A small-molecule ligand and the protein it binds are described below.
Small molecule (SMILES): Cc1cc(CCCOc2c(C)cc(-c3noc(C(F)(F)F)n3)cc2C)on1

Sequence of chain 50.C:
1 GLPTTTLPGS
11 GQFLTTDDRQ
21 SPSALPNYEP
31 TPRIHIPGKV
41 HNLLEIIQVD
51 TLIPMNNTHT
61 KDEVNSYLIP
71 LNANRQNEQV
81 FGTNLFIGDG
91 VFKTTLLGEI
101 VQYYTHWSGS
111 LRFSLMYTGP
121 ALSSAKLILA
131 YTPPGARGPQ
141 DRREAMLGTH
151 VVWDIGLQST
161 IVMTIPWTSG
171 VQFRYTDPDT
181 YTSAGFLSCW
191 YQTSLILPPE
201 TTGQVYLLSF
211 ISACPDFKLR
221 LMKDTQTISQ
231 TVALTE

Sequence of chain 46.C:
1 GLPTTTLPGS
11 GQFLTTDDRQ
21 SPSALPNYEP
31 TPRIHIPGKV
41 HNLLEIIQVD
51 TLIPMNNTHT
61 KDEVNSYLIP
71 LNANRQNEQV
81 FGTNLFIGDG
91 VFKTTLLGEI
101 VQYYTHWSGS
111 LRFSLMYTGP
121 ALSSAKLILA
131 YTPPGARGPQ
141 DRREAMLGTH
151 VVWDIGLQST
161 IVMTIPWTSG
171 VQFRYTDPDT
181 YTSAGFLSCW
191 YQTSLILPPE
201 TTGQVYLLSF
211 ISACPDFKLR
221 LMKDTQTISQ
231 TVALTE

Binding-site contacts:
Ligand atom C1C contacts residue TYR128 of chain 50.A at 3.5 Å (hydrophobic).
Ligand atom C3C contacts residue TYR128 of chain 50.A at 3.3 Å (hydrophobic).
Ligand atom CM2 contacts residue MET224 of chain 50.A at 3.5 Å (hydrophobic).
Ligand atom CM6 contacts residue LEU25 of chain 50.C at 3.8 Å (hydrophobic).
Ligand atom F1 contacts residue PHE186 of chain 50.A at 3.8 Å.
Ligand atom C4 contacts residue TYR197 of chain 50.A at 3.4 Å (hydrophobic).
Ligand atom CM6 contacts residue TYR152 of chain 50.A at 3.4 Å (hydrophobic).
Ligand atom C6B contacts residue TYR152 of chain 50.A at 3.6 Å (hydrophobic).
Ligand atom F1 contacts residue MET224 of chain 50.A at 3.6 Å.
Ligand atom F3 contacts residue SER175 of chain 50.A at 2.8 Å.
Ligand atom O1A contacts residue ALA24 of chain 50.C at 3.3 Å.
Ligand atom C3B contacts residue MET224 of chain 50.A at 3.6 Å (hydrophobic).
Ligand atom C5B contacts residue TYR152 of chain 50.A at 3.5 Å (hydrophobic).
Ligand atom O1A contacts residue PRO174 of chain 50.A at 3.5 Å.
Ligand atom CM4 contacts residue ALA150 of chain 50.A at 3.6 Å (hydrophobic).
Ligand atom F3 contacts residue TYR152 of chain 50.A at 3.6 Å.
Ligand atom N3A contacts residue PHE186 of chain 50.A at 3.4 Å.
Ligand atom N1A contacts residue PRO174 of chain 50.A at 3.5 Å.
Ligand atom F3 contacts residue MET151 of chain 50.A at 3.7 Å.
Ligand atom N3A contacts residue TYR152 of chain 50.A at 3.8 Å.
Ligand atom C2C contacts residue ILE104 of chain 50.A at 3.8 Å (hydrophobic).
Ligand atom C3A contacts residue PHE186 of chain 50.A at 3.7 Å (hydrophobic).
Ligand atom F3 contacts residue PRO174 of chain 50.A at 2.9 Å.
Ligand atom CM2 contacts residue ILE104 of chain 50.A at 3.6 Å (hydrophobic).
Ligand atom F2 contacts residue VAL176 of chain 50.A at 2.7 Å.
Ligand atom C2A contacts residue TYR152 of chain 50.A at 3.7 Å (hydrophobic).
Ligand atom O1 contacts residue MET221 of chain 50.A at 3.7 Å.
Ligand atom CM4 contacts residue VAL176 of chain 50.A at 3.8 Å (hydrophobic).
Ligand atom F3 contacts residue VAL176 of chain 50.A at 3.6 Å.
Ligand atom F1 contacts residue ALA150 of chain 50.A at 3.8 Å.
Ligand atom C3 contacts residue LEU106 of chain 50.A at 3.8 Å (hydrophobic).
Ligand atom C1C contacts residue TYR197 of chain 50.A at 3.5 Å (hydrophobic).
Ligand atom N1A contacts residue ALA24 of chain 50.C at 3.2 Å.
Ligand atom CM3 contacts residue ASN219 of chain 50.A at 3.8 Å.
Ligand atom CM2 contacts residue TYR128 of chain 50.A at 3.4 Å (hydrophobic).
Ligand atom C2C contacts residue TYR128 of chain 50.A at 3.2 Å (hydrophobic).
Ligand atom CM6 contacts residue VAL188 of chain 50.A at 3.8 Å (hydrophobic).
Ligand atom C2B contacts residue ILE104 of chain 50.A at 3.8 Å (hydrophobic).
Ligand atom F3 contacts residue ALA150 of chain 50.A at 2.7 Å.
Ligand atom C2A contacts residue PHE186 of chain 50.A at 3.5 Å (hydrophobic).

Sequence of chain 50.A:
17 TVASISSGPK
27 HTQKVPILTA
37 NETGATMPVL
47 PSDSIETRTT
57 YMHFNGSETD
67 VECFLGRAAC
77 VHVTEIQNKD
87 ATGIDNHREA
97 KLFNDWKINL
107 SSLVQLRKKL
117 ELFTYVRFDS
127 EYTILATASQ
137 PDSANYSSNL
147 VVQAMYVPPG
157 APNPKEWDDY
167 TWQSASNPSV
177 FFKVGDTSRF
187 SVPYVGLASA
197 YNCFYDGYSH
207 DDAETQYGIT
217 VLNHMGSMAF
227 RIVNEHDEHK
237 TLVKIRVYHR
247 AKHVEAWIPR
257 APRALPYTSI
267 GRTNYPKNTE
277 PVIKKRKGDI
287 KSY